Sequence of chain 4.B:
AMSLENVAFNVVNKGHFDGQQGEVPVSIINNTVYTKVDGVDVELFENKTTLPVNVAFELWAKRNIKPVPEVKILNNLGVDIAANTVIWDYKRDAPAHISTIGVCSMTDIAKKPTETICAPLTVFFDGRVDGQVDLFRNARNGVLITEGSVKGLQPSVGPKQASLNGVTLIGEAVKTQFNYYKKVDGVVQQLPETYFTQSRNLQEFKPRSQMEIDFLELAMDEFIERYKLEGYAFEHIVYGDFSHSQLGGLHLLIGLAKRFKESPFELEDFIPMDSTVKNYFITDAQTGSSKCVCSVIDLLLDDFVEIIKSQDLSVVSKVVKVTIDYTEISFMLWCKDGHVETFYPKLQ

Sequence of chain 3.B:
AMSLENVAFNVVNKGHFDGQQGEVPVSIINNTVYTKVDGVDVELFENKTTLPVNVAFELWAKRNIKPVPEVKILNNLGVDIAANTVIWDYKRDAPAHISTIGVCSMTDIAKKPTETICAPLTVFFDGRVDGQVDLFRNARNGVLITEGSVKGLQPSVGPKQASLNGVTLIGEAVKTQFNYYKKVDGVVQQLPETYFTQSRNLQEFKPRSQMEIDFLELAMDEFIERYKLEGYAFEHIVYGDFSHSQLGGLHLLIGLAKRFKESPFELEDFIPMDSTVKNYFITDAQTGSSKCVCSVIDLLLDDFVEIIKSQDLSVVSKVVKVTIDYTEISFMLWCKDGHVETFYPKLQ

A small-molecule ligand and the protein it binds are described below.
Small molecule (SMILES): N[C@H]1CCN(S(=O)(=O)c2ccccc2)C1

Binding-site contacts:
Ligand atom N01 contacts residue VAL13 of chain 4.B at 4.1 Å.
Ligand atom C11 contacts residue VAL38 of chain 4.B at 3.9 Å (hydrophobic).
Ligand atom O08 contacts residue ILE272 of chain 3.B at 3.1 Å.
Ligand atom C10 contacts residue GLN349 of chain 3.B at 4.2 Å.
Ligand atom C14 contacts residue ASP39 of chain 4.B at 3.3 Å.
Ligand atom C02 contacts residue VAL13 of chain 4.B at 3.6 Å (hydrophobic).
Ligand atom C03 contacts residue GLN349 of chain 3.B at 4.0 Å.
Ligand atom C15 contacts residue ASP39 of chain 4.B at 4.2 Å.
Ligand atom C12 contacts residue LEU348 of chain 3.B at 3.7 Å (hydrophobic).
Ligand atom N01 contacts residue ASN280 of chain 3.B at 3.3 Å (h-bond).
Ligand atom S07 contacts residue ILE272 of chain 3.B at 4.3 Å.
Ligand atom C11 contacts residue LEU348 of chain 3.B at 3.6 Å (hydrophobic).
Ligand atom C06 contacts residue ASN280 of chain 3.B at 4.3 Å.
Ligand atom C14 contacts residue VAL38 of chain 4.B at 4.3 Å (hydrophobic).
Ligand atom N05 contacts residue VAL13 of chain 4.B at 3.9 Å.
Ligand atom O09 contacts residue VAL13 of chain 4.B at 3.8 Å.
Ligand atom C14 contacts residue GLN349 of chain 3.B at 3.5 Å.
Ligand atom O09 contacts residue VAL38 of chain 4.B at 3.7 Å.
Ligand atom C04 contacts residue VAL13 of chain 4.B at 4.1 Å (hydrophobic).
Ligand atom C13 contacts residue GLN349 of chain 3.B at 3.8 Å.
Ligand atom N01 contacts residue LEU348 of chain 3.B at 3.0 Å (h-bond).
Ligand atom C10 contacts residue VAL38 of chain 4.B at 3.7 Å (hydrophobic).
Ligand atom N01 contacts residue ASN14 of chain 4.B at 4.2 Å.
Ligand atom C03 contacts residue LEU348 of chain 3.B at 3.5 Å (hydrophobic).
Ligand atom O08 contacts residue VAL13 of chain 4.B at 4.1 Å.
Ligand atom C04 contacts residue GLN349 of chain 3.B at 4.0 Å.
Ligand atom C02 contacts residue LEU348 of chain 3.B at 3.7 Å (hydrophobic).
Ligand atom O08 contacts residue VAL38 of chain 4.B at 4.3 Å.
Ligand atom C13 contacts residue ASP39 of chain 4.B at 3.5 Å.
Ligand atom C06 contacts residue ILE272 of chain 3.B at 3.8 Å (hydrophobic).
Ligand atom C15 contacts residue GLN349 of chain 3.B at 3.4 Å.
Ligand atom C11 contacts residue MET274 of chain 3.B at 4.3 Å (hydrophobic).
Ligand atom C02 contacts residue ASN14 of chain 4.B at 3.7 Å.
Ligand atom C06 contacts residue VAL13 of chain 4.B at 3.9 Å (hydrophobic).
Ligand atom C06 contacts residue LEU348 of chain 3.B at 3.9 Å (hydrophobic).
Ligand atom C03 contacts residue ASN14 of chain 4.B at 3.4 Å.
Ligand atom C15 contacts residue VAL38 of chain 4.B at 3.9 Å (hydrophobic).
Ligand atom S07 contacts residue VAL38 of chain 4.B at 4.2 Å.
Ligand atom S07 contacts residue VAL13 of chain 4.B at 4.2 Å.
Ligand atom C04 contacts residue ASN14 of chain 4.B at 4.3 Å.